Binding-site contacts:
Ligand atom C2 contacts residue TYR71 of chain 1.C at 3.8 Å (hydrophobic).
Ligand atom O5 contacts residue BMA3 of chain 1.Q at 2.7 Å (h-bond).
Ligand atom C1 contacts residue BMA3 of chain 1.Q at 3.5 Å.
Ligand atom C1 contacts residue TYR71 of chain 1.C at 3.6 Å (hydrophobic).
Ligand atom C4 contacts residue NAG2 of chain 1.Q at 4.1 Å.
Ligand atom O6 contacts residue BMA3 of chain 1.Q at 2.1 Å (h-bond).
Ligand atom O4 contacts residue NAG2 of chain 1.Q at 2.9 Å (h-bond).
Ligand atom C6 contacts residue BMA3 of chain 1.Q at 3.0 Å.
Ligand atom C5 contacts residue BMA3 of chain 1.Q at 3.0 Å.
Ligand atom C5 contacts residue NAG2 of chain 1.Q at 3.3 Å.
Ligand atom C6 contacts residue NAG2 of chain 1.Q at 3.0 Å.
Ligand atom C4 contacts residue BMA3 of chain 1.Q at 4.5 Å.
Ligand atom O3 contacts residue ASP351 of chain 1.A at 4.3 Å.
Ligand atom O6 contacts residue NAG2 of chain 1.Q at 3.6 Å (h-bond).

Sequence of chain 1.C:
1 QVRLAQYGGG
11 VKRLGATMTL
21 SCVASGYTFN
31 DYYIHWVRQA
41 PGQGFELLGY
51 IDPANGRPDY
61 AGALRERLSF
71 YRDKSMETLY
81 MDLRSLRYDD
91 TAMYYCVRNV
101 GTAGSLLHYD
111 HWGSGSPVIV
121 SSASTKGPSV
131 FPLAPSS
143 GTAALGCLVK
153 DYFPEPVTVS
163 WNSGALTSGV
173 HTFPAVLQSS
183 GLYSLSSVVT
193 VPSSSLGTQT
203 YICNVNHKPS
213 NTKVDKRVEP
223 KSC

Sequence of chain 1.A:
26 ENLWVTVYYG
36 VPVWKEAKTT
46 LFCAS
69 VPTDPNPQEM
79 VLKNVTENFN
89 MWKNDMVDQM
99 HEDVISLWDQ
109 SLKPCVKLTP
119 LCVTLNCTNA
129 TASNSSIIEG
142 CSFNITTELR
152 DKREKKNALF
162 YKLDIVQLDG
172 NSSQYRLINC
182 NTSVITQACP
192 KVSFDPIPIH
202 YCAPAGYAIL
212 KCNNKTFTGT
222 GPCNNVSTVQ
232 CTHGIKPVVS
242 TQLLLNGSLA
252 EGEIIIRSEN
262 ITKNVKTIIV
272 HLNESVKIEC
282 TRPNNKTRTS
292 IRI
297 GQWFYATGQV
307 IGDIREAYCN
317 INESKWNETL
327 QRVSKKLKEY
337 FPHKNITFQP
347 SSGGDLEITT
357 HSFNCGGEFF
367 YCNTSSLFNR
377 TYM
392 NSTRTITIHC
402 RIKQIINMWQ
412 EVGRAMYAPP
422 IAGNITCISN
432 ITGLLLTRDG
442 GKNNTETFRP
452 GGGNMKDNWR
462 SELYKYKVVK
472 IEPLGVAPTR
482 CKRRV

The protein below binds the small molecule below.
Small molecule (SMILES): OC[C@H]1O[C@H](O)[C@@H](O)[C@@H](O)[C@@H]1O